Sequence of chain 1.K:
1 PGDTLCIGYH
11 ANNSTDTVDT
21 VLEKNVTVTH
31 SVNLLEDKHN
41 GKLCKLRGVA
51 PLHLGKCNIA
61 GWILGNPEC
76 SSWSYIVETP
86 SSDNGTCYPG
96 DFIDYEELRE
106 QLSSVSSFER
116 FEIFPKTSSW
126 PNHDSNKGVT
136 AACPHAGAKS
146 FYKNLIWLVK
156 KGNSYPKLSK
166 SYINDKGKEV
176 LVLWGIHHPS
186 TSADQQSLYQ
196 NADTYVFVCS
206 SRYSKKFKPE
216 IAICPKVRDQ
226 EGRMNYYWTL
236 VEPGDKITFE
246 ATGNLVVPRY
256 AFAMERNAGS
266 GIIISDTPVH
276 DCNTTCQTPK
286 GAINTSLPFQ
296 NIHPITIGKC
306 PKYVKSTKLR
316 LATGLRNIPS

This protein binds this small molecule.
Small molecule (SMILES): CC(=O)N[C@@H]1[C@@H](O)[C@H](O)[C@@H](CO)O[C@H]1O

Binding-site contacts:
Ligand atom C7 contacts residue ASN278 of chain 1.K at 3.3 Å.
Ligand atom C1 contacts residue ASN278 of chain 1.K at 1.4 Å.
Ligand atom C8 contacts residue ASN278 of chain 1.K at 4.3 Å.
Ligand atom N2 contacts residue ASN278 of chain 1.K at 2.6 Å (h-bond).
Ligand atom C1 contacts residue GLY48 of chain 1.K at 4.2 Å.
Ligand atom C2 contacts residue ASN278 of chain 1.K at 2.2 Å.
Ligand atom C8 contacts residue GLY48 of chain 1.K at 4.4 Å.
Ligand atom O6 contacts residue THR280 of chain 1.K at 4.0 Å.
Ligand atom C3 contacts residue GLY48 of chain 1.K at 4.4 Å.
Ligand atom C5 contacts residue ASN278 of chain 1.K at 3.6 Å.
Ligand atom O7 contacts residue ASN278 of chain 1.K at 3.7 Å.
Ligand atom C8 contacts residue LYS45 of chain 1.K at 3.8 Å.
Ligand atom C4 contacts residue ASN278 of chain 1.K at 4.0 Å.
Ligand atom O5 contacts residue ASN278 of chain 1.K at 2.4 Å (h-bond).
Ligand atom C2 contacts residue GLY48 of chain 1.K at 4.3 Å.
Ligand atom N2 contacts residue GLY48 of chain 1.K at 3.6 Å.
Ligand atom C3 contacts residue ASN278 of chain 1.K at 3.6 Å.